The small molecule below binds the protein below.
Small molecule (SMILES): CCC(=O)Nc1ccc(OC)c(Nc2cc(-c3[nH]c(SCCOC)nc3-c3ccc(F)cc3)ccn2)c1

Binding-site contacts:
Ligand atom C32 contacts residue CYS102 of chain 1.A at 3.0 Å (hydrophobic).
Ligand atom F34 contacts residue THR95 of chain 1.A at 3.5 Å.
Ligand atom C27 contacts residue GLY101 of chain 1.A at 3.8 Å.
Ligand atom C09 contacts residue MET71 of chain 1.A at 3.7 Å (hydrophobic).
Ligand atom N04 contacts residue VAL31 of chain 1.A at 3.6 Å.
Ligand atom C31 contacts residue CYS102 of chain 1.A at 3.7 Å (hydrophobic).
Ligand atom C28 contacts residue GLY101 of chain 1.A at 3.4 Å.
Ligand atom N10 contacts residue MET98 of chain 1.A at 3.0 Å (h-bond).
Ligand atom C29 contacts residue PRO99 of chain 1.A at 3.3 Å (hydrophobic).
Ligand atom N07 contacts residue ALA48 of chain 1.A at 3.8 Å.
Ligand atom C03 contacts residue THR95 of chain 1.A at 3.5 Å.
Ligand atom C03 contacts residue LEU93 of chain 1.A at 3.8 Å (hydrophobic).
Ligand atom O05 contacts residue MET98 of chain 1.A at 3.7 Å.
Ligand atom S17 contacts residue PHE28 of chain 1.A at 3.6 Å.
Ligand atom C30 contacts residue GLY101 of chain 1.A at 3.4 Å.
Ligand atom C16 contacts residue VAL31 of chain 1.A at 3.8 Å (hydrophobic).
Ligand atom C23 contacts residue ALA48 of chain 1.A at 3.5 Å (hydrophobic).
Ligand atom N07 contacts residue MET98 of chain 1.A at 3.2 Å (h-bond).
Ligand atom C37 contacts residue VAL31 of chain 1.A at 3.7 Å (hydrophobic).
Ligand atom C06 contacts residue THR95 of chain 1.A at 3.5 Å.
Ligand atom C23 contacts residue GLN96 of chain 1.A at 3.6 Å.
Ligand atom O05 contacts residue LEU23 of chain 1.A at 3.2 Å.
Ligand atom C23 contacts residue THR95 of chain 1.A at 3.7 Å.
Ligand atom C33 contacts residue CYS102 of chain 1.A at 1.8 Å (hydrophobic).
Ligand atom C28 contacts residue CYS102 of chain 1.A at 3.7 Å (hydrophobic).
Ligand atom C03 contacts residue LYS50 of chain 1.A at 3.6 Å.
Ligand atom F34 contacts residue LEU82 of chain 1.A at 3.8 Å.
Ligand atom N07 contacts residue LEU149 of chain 1.A at 3.8 Å.
Ligand atom C27 contacts residue MET98 of chain 1.A at 3.6 Å (hydrophobic).
Ligand atom C03 contacts residue ALA48 of chain 1.A at 3.3 Å (hydrophobic).
Ligand atom C33 contacts residue ASP105 of chain 1.A at 3.2 Å.
Ligand atom C37 contacts residue LEU23 of chain 1.A at 3.7 Å (hydrophobic).
Ligand atom F34 contacts residue MET71 of chain 1.A at 3.7 Å.
Ligand atom F34 contacts residue LEU93 of chain 1.A at 3.2 Å.
Ligand atom C23 contacts residue LEU149 of chain 1.A at 3.5 Å (hydrophobic).
Ligand atom C22 contacts residue LEU149 of chain 1.A at 3.6 Å (hydrophobic).
Ligand atom C01 contacts residue LYS50 of chain 1.A at 3.5 Å.
Ligand atom C26 contacts residue LEU23 of chain 1.A at 3.7 Å (hydrophobic).
Ligand atom N12 contacts residue CYS102 of chain 1.A at 3.4 Å (h-bond).
Ligand atom C24 contacts residue GLY101 of chain 1.A at 3.8 Å.

Sequence of chain 1.A:
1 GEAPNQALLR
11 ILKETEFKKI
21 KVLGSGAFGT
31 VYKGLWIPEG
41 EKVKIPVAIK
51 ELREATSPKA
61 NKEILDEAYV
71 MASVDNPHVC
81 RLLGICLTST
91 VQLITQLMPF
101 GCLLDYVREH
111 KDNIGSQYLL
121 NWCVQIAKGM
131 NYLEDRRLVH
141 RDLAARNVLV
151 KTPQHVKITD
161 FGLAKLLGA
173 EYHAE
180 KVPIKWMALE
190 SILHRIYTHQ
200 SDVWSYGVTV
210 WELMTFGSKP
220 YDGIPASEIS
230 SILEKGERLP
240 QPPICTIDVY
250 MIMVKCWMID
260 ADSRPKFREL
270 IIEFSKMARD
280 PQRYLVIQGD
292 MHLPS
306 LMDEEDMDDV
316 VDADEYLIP